Sequence of chain 2.C:
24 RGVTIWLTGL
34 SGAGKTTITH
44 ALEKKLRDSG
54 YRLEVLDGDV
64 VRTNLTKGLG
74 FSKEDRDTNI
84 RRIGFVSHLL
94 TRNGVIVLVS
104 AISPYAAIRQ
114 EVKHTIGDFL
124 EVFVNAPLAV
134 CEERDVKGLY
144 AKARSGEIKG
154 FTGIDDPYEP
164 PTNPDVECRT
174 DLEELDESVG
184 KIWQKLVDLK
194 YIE

Binding-site contacts:
Ligand atom N6 contacts residue PHE74 of chain 2.C at 3.7 Å.
Ligand atom N6 contacts residue LYS152 of chain 2.C at 3.5 Å (salt-bridge).
Ligand atom N1 contacts residue GLY153 of chain 2.C at 3.5 Å (h-bond).
Ligand atom O2A contacts residue ILE105 of chain 2.C at 2.9 Å (h-bond).
Ligand atom O1A contacts residue ARG65 of chain 2.C at 2.8 Å (salt-bridge).
Ligand atom O2' contacts residue LEU142 of chain 2.C at 3.2 Å.
Ligand atom C2 contacts residue ARG79 of chain 2.C at 3.5 Å.
Ligand atom O5' contacts residue PHE74 of chain 2.C at 3.7 Å.
Ligand atom O1B contacts residue ASN82 of chain 2.C at 2.7 Å (h-bond).
Ligand atom N9 contacts residue PHE74 of chain 2.C at 3.3 Å.
Ligand atom N7 contacts residue PHE74 of chain 2.C at 3.2 Å.
Ligand atom O1B contacts residue ARG65 of chain 2.C at 3.0 Å (salt-bridge).
Ligand atom C2 contacts residue THR155 of chain 2.C at 3.6 Å.
Ligand atom C4' contacts residue ASP62 of chain 2.C at 3.7 Å.
Ligand atom N3 contacts residue PHE74 of chain 2.C at 3.7 Å.
Ligand atom O2' contacts residue LYS140 of chain 2.C at 3.4 Å (salt-bridge).
Ligand atom C5 contacts residue PHE154 of chain 2.C at 3.7 Å (hydrophobic).
Ligand atom N1 contacts residue ARG79 of chain 2.C at 3.0 Å (salt-bridge).
Ligand atom O3B contacts residue ARG79 of chain 2.C at 2.8 Å (salt-bridge).
Ligand atom O3' contacts residue ANP1 of chain 2.O at 2.7 Å (h-bond).
Ligand atom O2B contacts residue SER106 of chain 2.C at 3.0 Å (h-bond).
Ligand atom O2B contacts residue ILE105 of chain 2.C at 3.2 Å (h-bond).
Ligand atom C8 contacts residue PHE74 of chain 2.C at 3.3 Å (hydrophobic).
Ligand atom C4 contacts residue PHE74 of chain 2.C at 3.4 Å (hydrophobic).
Ligand atom N1 contacts residue PHE154 of chain 2.C at 3.6 Å.
Ligand atom O1A contacts residue ASN82 of chain 2.C at 2.9 Å (h-bond).
Ligand atom C2' contacts residue LEU142 of chain 2.C at 3.5 Å (hydrophobic).
Ligand atom O3' contacts residue SER34 of chain 2.C at 3.3 Å (h-bond).
Ligand atom N3 contacts residue PHE154 of chain 2.C at 3.7 Å.
Ligand atom N6 contacts residue GLY153 of chain 2.C at 3.0 Å (h-bond).
Ligand atom O4' contacts residue PHE74 of chain 2.C at 3.5 Å.
Ligand atom C5 contacts residue PHE74 of chain 2.C at 3.6 Å (hydrophobic).
Ligand atom N1 contacts residue THR155 of chain 2.C at 3.6 Å (h-bond).
Ligand atom O2' contacts residue ASP62 of chain 2.C at 3.6 Å.
Ligand atom C4 contacts residue PHE154 of chain 2.C at 3.6 Å (hydrophobic).
Ligand atom C5' contacts residue ILE105 of chain 2.C at 3.5 Å (hydrophobic).
Ligand atom C6 contacts residue PHE74 of chain 2.C at 3.6 Å (hydrophobic).
Ligand atom O3B contacts residue PRO107 of chain 2.C at 3.5 Å.
Ligand atom O2A contacts residue ALA104 of chain 2.C at 3.2 Å.
Ligand atom C6 contacts residue PHE154 of chain 2.C at 3.4 Å (hydrophobic).

The small molecule below binds the protein below.
Small molecule (SMILES): Nc1ncnc2c1ncn2[C@@H]1O[C@H](CO[P](=O)(O)OS(=O)(=O)O)[C@@H](O)[C@H]1O